Sequence of chain 51.C:
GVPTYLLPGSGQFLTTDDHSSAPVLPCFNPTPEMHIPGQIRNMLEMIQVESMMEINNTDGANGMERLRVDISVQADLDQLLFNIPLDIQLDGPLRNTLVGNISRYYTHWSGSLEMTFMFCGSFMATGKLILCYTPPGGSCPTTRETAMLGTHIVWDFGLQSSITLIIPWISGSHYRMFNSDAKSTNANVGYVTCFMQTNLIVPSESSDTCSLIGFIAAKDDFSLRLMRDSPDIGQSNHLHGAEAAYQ

Sequence of chain 51.A:
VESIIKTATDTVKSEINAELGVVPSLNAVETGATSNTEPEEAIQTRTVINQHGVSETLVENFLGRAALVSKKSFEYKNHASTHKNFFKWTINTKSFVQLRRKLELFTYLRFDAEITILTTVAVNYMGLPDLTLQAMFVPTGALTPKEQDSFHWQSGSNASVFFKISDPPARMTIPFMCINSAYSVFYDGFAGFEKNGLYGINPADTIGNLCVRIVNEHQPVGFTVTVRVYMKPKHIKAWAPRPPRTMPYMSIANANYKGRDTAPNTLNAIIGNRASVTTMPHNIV

Binding-site contacts:
Ligand atom C6 contacts residue ASP91 of chain 51.C at 3.8 Å.
Ligand atom C11 contacts residue ILE233 of chain 51.C at 3.8 Å (hydrophobic).
Ligand atom O4 contacts residue ARG95 of chain 51.C at 3.6 Å (salt-bridge).
Ligand atom O4 contacts residue ASN275 of chain 51.A at 3.0 Å (h-bond).
Ligand atom C4 contacts residue ASN275 of chain 51.A at 3.8 Å.
Ligand atom O3 contacts residue ASP91 of chain 51.C at 4.0 Å.
Ligand atom C5 contacts residue ASN275 of chain 51.A at 3.6 Å.
Ligand atom O7 contacts residue PRO274 of chain 51.A at 3.4 Å.
Ligand atom O1B contacts residue ARG104 of chain 51.C at 2.8 Å (salt-bridge).
Ligand atom C4 contacts residue ASP91 of chain 51.C at 3.2 Å.
Ligand atom N5 contacts residue ASP232 of chain 51.C at 4.1 Å.
Ligand atom O10 contacts residue ARG270 of chain 51.A at 3.3 Å.
Ligand atom C11 contacts residue PRO231 of chain 51.C at 3.7 Å (hydrophobic).
Ligand atom O4 contacts residue ASP91 of chain 51.C at 2.7 Å (salt-bridge).
Ligand atom C3 contacts residue ARG104 of chain 51.C at 3.8 Å.
Ligand atom C1 contacts residue ARG104 of chain 51.C at 3.6 Å.
Ligand atom C3 contacts residue ARG95 of chain 51.C at 3.9 Å.
Ligand atom O4 contacts residue ASP232 of chain 51.C at 2.7 Å (salt-bridge).
Ligand atom C10 contacts residue PRO231 of chain 51.C at 3.8 Å (hydrophobic).
Ligand atom O10 contacts residue ASN275 of chain 51.A at 2.9 Å (h-bond).
Ligand atom C10 contacts residue ASN275 of chain 51.A at 3.3 Å.
Ligand atom C5 contacts residue PRO274 of chain 51.A at 4.0 Å (hydrophobic).
Ligand atom C5 contacts residue PRO231 of chain 51.C at 3.7 Å (hydrophobic).
Ligand atom C11 contacts residue GLY234 of chain 51.C at 3.8 Å.
Ligand atom C4 contacts residue ARG104 of chain 51.C at 3.9 Å.
Ligand atom O4 contacts residue PRO231 of chain 51.C at 3.8 Å.
Ligand atom O7 contacts residue ARG270 of chain 51.A at 3.8 Å.
Ligand atom O6 contacts residue ASP91 of chain 51.C at 3.1 Å.
Ligand atom C3 contacts residue ASP232 of chain 51.C at 4.0 Å.
Ligand atom O3 contacts residue GLY282 of chain 51.A at 3.4 Å.
Ligand atom O3 contacts residue PRO274 of chain 51.A at 3.8 Å.
Ligand atom O6 contacts residue PRO274 of chain 51.A at 3.7 Å.
Ligand atom C4 contacts residue ASP232 of chain 51.C at 3.5 Å.
Ligand atom C11 contacts residue ASP232 of chain 51.C at 3.8 Å.
Ligand atom C3 contacts residue PRO274 of chain 51.A at 4.1 Å (hydrophobic).
Ligand atom C3 contacts residue PRO274 of chain 51.A at 3.8 Å (hydrophobic).
Ligand atom N5 contacts residue PRO231 of chain 51.C at 2.9 Å (h-bond).
Ligand atom C4 contacts residue PRO231 of chain 51.C at 3.5 Å (hydrophobic).
Ligand atom C4 contacts residue PRO274 of chain 51.A at 4.0 Å (hydrophobic).
Ligand atom N5 contacts residue ASN275 of chain 51.A at 3.6 Å (h-bond).

A protein and the small-molecule ligand that binds it are described below.
Small molecule (SMILES): CC(=O)N[C@H]1[C@H]([C@H](O)[C@H](O)CO)O[C@@](OC[C@H]2O[C@@H](O[C@H]3[C@H](O)[C@@H](O)[C@H](O)O[C@@H]3CO)[C@H](O)[C@@H](O)[C@H]2O)(C(=O)O)C[C@@H]1O